Sequence of chain 1.A:
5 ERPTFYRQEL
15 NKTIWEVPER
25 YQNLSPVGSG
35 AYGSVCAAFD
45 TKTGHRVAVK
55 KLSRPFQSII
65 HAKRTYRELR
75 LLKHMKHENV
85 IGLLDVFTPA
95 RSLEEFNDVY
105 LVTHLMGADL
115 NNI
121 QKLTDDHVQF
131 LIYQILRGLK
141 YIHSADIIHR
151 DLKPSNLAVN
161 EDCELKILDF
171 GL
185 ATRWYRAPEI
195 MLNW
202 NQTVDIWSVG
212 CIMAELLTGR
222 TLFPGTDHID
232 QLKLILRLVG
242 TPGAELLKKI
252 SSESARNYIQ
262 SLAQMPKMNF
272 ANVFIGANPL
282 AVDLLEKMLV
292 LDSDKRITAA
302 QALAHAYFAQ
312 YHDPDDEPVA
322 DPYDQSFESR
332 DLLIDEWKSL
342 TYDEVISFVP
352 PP

Binding-site contacts:
Ligand atom N1 contacts residue GLU72 of chain 1.A at 3.6 Å (salt-bridge).
Ligand atom C15 contacts residue HIS149 of chain 1.A at 3.8 Å.
Ligand atom N6 contacts residue LEU109 of chain 1.A at 3.7 Å.
Ligand atom O contacts residue ILE85 of chain 1.A at 3.7 Å.
Ligand atom O4 contacts residue PHE170 of chain 1.A at 3.7 Å.
Ligand atom O2 contacts residue ARG71 of chain 1.A at 3.6 Å.
Ligand atom N6 contacts residue MET110 of chain 1.A at 2.8 Å (h-bond).
Ligand atom C30 contacts residue MET110 of chain 1.A at 3.6 Å (hydrophobic).
Ligand atom N3 contacts residue ALA52 of chain 1.A at 3.8 Å.
Ligand atom N contacts residue GLU72 of chain 1.A at 3.0 Å (salt-bridge).
Ligand atom C1 contacts residue GLU72 of chain 1.A at 3.8 Å.
Ligand atom C22 contacts residue THR107 of chain 1.A at 3.8 Å.
Ligand atom O contacts residue ASP169 of chain 1.A at 2.8 Å (salt-bridge).
Ligand atom N4 contacts residue PHE170 of chain 1.A at 3.8 Å.
Ligand atom N1 contacts residue ASP169 of chain 1.A at 3.0 Å (salt-bridge).
Ligand atom C contacts residue ASP169 of chain 1.A at 3.3 Å.
Ligand atom C1 contacts residue ASP169 of chain 1.A at 3.6 Å.
Ligand atom C33 contacts residue MET110 of chain 1.A at 3.6 Å (hydrophobic).
Ligand atom C8 contacts residue ASP169 of chain 1.A at 3.6 Å.
Ligand atom C29 contacts residue MET110 of chain 1.A at 3.0 Å (hydrophobic).
Ligand atom O contacts residue LEU168 of chain 1.A at 3.4 Å.
Ligand atom C8 contacts residue GLY171 of chain 1.A at 3.7 Å.
Ligand atom C23 contacts residue THR107 of chain 1.A at 3.3 Å.
Ligand atom C7 contacts residue GLY171 of chain 1.A at 3.8 Å.
Ligand atom C2 contacts residue ASP169 of chain 1.A at 3.8 Å.
Ligand atom N contacts residue ASP169 of chain 1.A at 3.4 Å (salt-bridge).
Ligand atom C33 contacts residue HIS108 of chain 1.A at 3.3 Å.
Ligand atom C27 contacts residue MET110 of chain 1.A at 3.6 Å (hydrophobic).
Ligand atom C33 contacts residue THR107 of chain 1.A at 3.8 Å.
Ligand atom N3 contacts residue THR107 of chain 1.A at 2.8 Å (h-bond).
Ligand atom C25 contacts residue ALA52 of chain 1.A at 3.7 Å (hydrophobic).
Ligand atom N6 contacts residue HIS108 of chain 1.A at 3.8 Å.
Ligand atom O4 contacts residue VAL39 of chain 1.A at 3.5 Å.
Ligand atom C9 contacts residue LEU76 of chain 1.A at 3.7 Å (hydrophobic).
Ligand atom C28 contacts residue MET110 of chain 1.A at 3.0 Å (hydrophobic).
Ligand atom N4 contacts residue TYR36 of chain 1.A at 3.3 Å.
Ligand atom C18 contacts residue GLU72 of chain 1.A at 3.5 Å.
Ligand atom C2 contacts residue GLU72 of chain 1.A at 3.5 Å.
Ligand atom O3 contacts residue GLU72 of chain 1.A at 3.6 Å.
Ligand atom C33 contacts residue ALA52 of chain 1.A at 3.4 Å (hydrophobic).

A protein and the small-molecule ligand that binds it are described below.
Small molecule (SMILES): CS(=O)(=O)N1CCC[C@@H](NC(=O)[C@H](CCC2CCCCC2)NC(=O)c2ccc(CNC(=O)c3cnn(-c4ccccc4)c3N)cc2)C1